Sequence of chain 1.A:
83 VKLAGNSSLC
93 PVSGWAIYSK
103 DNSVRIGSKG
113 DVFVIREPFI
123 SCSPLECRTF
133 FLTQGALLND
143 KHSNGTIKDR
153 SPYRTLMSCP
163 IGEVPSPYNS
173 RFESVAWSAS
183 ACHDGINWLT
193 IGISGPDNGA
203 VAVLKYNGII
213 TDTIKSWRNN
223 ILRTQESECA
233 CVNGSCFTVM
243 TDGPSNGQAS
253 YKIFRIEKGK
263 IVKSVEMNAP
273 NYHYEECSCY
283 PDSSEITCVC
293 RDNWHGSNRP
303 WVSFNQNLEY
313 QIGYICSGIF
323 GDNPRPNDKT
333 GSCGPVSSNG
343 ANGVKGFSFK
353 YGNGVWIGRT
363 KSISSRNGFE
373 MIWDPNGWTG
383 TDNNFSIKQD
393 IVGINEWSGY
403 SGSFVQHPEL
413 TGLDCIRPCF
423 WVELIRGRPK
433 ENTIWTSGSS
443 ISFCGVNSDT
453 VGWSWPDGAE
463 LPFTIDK

Binding-site contacts:
Ligand atom C8 contacts residue LYS143 of chain 1.A at 3.9 Å.
Ligand atom O7 contacts residue ASN146 of chain 1.A at 4.4 Å.
Ligand atom C3 contacts residue ASN146 of chain 1.A at 3.7 Å.
Ligand atom O5 contacts residue ASN146 of chain 1.A at 2.4 Å (h-bond).
Ligand atom C5 contacts residue ASN146 of chain 1.A at 3.7 Å.
Ligand atom O7 contacts residue ILE436 of chain 1.A at 4.3 Å.
Ligand atom O7 contacts residue LYS143 of chain 1.A at 4.5 Å.
Ligand atom C2 contacts residue ASN146 of chain 1.A at 2.4 Å.
Ligand atom C7 contacts residue ASN146 of chain 1.A at 3.3 Å.
Ligand atom C4 contacts residue ASN146 of chain 1.A at 4.1 Å.
Ligand atom N2 contacts residue ASN146 of chain 1.A at 2.9 Å (h-bond).
Ligand atom C1 contacts residue ASN146 of chain 1.A at 1.5 Å.
Ligand atom C8 contacts residue ASN146 of chain 1.A at 3.1 Å.

The protein below binds the small molecule below.
Small molecule (SMILES): CC(=O)N[C@@H]1[C@@H](O)[C@H](O)[C@@H](CO)O[C@H]1O